A protein and the small-molecule ligand that binds it are described below.
Small molecule (SMILES): NC(=O)c1cc[n+](CCCn2ccnc2/C=N/O)cc1

Binding-site contacts:
Ligand atom OAC contacts residue TYR127 of chain 1.B at 3.4 Å (h-bond).
Ligand atom NAN contacts residue TYR344 of chain 1.B at 3.8 Å.
Ligand atom CAK contacts residue TYR344 of chain 1.B at 3.5 Å (hydrophobic).
Ligand atom CAE contacts residue PHE298 of chain 1.B at 3.3 Å (hydrophobic).
Ligand atom CAR contacts residue PHE341 of chain 1.B at 4.2 Å (hydrophobic).
Ligand atom NAN contacts residue VX1 of chain 1.F at 4.4 Å.
Ligand atom CAF contacts residue TYR75 of chain 1.B at 3.4 Å (hydrophobic).
Ligand atom NAN contacts residue TYR340 of chain 1.B at 4.0 Å.
Ligand atom CAI contacts residue TRP289 of chain 1.B at 3.8 Å (hydrophobic).
Ligand atom CAI contacts residue TYR75 of chain 1.B at 3.7 Å (hydrophobic).
Ligand atom CAL contacts residue TYR344 of chain 1.B at 3.7 Å (hydrophobic).
Ligand atom CAF contacts residue TRP289 of chain 1.B at 4.0 Å (hydrophobic).
Ligand atom NAO contacts residue PHE298 of chain 1.B at 3.1 Å (h-bond).
Ligand atom CAG contacts residue TRP289 of chain 1.B at 4.2 Å (hydrophobic).
Ligand atom CAE contacts residue TYR344 of chain 1.B at 4.2 Å (hydrophobic).
Ligand atom NAS contacts residue TRP289 of chain 1.B at 4.3 Å.
Ligand atom CAD contacts residue PHE300 of chain 1.B at 4.2 Å (hydrophobic).
Ligand atom CAK contacts residue TRP289 of chain 1.B at 4.2 Å (hydrophobic).
Ligand atom CAQ contacts residue TRP289 of chain 1.B at 4.3 Å (hydrophobic).
Ligand atom NAN contacts residue TYR127 of chain 1.B at 3.5 Å (h-bond).
Ligand atom OAC contacts residue TYR340 of chain 1.B at 3.1 Å.
Ligand atom NAO contacts residue PHE341 of chain 1.B at 3.9 Å.
Ligand atom NAT contacts residue TRP289 of chain 1.B at 3.6 Å.
Ligand atom CAD contacts residue TYR127 of chain 1.B at 4.0 Å (hydrophobic).
Ligand atom NAO contacts residue VAL297 of chain 1.B at 4.1 Å.
Ligand atom OAC contacts residue VX1 of chain 1.H at 3.6 Å.
Ligand atom CAM contacts residue TRP289 of chain 1.B at 3.4 Å (hydrophobic).
Ligand atom CAH contacts residue TYR344 of chain 1.B at 4.0 Å (hydrophobic).
Ligand atom CAD contacts residue PHE341 of chain 1.B at 3.7 Å (hydrophobic).
Ligand atom CAE contacts residue SER296 of chain 1.B at 4.2 Å.
Ligand atom CAL contacts residue TRP289 of chain 1.B at 3.9 Å (hydrophobic).
Ligand atom CAL contacts residue TYR127 of chain 1.B at 3.9 Å (hydrophobic).
Ligand atom OAC contacts residue VX1 of chain 1.F at 3.4 Å.
Ligand atom OAC contacts residue TYR344 of chain 1.B at 4.2 Å.
Ligand atom CAJ contacts residue TRP289 of chain 1.B at 3.9 Å (hydrophobic).
Ligand atom CAE contacts residue VAL297 of chain 1.B at 3.5 Å (hydrophobic).
Ligand atom NAS contacts residue TYR344 of chain 1.B at 4.0 Å.
Ligand atom CAR contacts residue TYR344 of chain 1.B at 4.2 Å (hydrophobic).
Ligand atom NAO contacts residue TYR344 of chain 1.B at 4.4 Å.
Ligand atom CAR contacts residue PHE300 of chain 1.B at 4.3 Å (hydrophobic).

Sequence of chain 1.B:
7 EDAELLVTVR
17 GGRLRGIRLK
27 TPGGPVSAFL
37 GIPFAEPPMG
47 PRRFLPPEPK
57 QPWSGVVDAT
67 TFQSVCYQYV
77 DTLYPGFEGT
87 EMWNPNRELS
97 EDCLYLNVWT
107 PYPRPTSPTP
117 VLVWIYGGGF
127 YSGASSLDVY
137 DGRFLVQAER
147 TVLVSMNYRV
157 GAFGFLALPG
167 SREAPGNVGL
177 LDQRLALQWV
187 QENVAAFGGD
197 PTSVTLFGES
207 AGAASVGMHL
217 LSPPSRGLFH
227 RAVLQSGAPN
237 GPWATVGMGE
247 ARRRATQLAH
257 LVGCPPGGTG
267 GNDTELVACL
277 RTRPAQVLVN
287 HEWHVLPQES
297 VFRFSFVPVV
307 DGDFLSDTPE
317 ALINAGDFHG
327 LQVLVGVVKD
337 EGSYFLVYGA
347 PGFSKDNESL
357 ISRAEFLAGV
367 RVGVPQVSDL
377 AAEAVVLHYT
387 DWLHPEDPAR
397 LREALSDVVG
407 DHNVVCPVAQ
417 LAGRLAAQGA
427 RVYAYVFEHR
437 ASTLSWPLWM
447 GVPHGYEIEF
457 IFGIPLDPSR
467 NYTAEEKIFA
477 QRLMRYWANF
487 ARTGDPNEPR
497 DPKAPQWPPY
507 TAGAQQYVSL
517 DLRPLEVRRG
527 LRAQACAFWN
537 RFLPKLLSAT